Sequence of chain 1.E:
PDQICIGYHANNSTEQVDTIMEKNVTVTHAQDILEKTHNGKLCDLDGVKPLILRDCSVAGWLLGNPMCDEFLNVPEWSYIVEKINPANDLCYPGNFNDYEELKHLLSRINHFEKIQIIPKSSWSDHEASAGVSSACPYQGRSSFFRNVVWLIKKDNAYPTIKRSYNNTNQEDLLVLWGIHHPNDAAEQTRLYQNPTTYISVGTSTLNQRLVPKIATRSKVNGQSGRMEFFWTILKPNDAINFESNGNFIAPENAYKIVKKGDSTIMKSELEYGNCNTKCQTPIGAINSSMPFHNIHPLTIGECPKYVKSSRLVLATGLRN

A small-molecule ligand and the protein it binds are described below.
Small molecule (SMILES): CC(=O)N[C@@H]1[C@@H](O)[C@H](O[C@@H]2O[C@H](CO[C@]3(C(=O)O)C[C@H](O)[C@@H](NC(C)=O)[C@H]([C@H](O)[C@H](O)CO)O3)[C@H](O)[C@H](O)[C@H]2O)[C@@H](CO)O[C@H]1O

Binding-site contacts:
Ligand atom O9 contacts residue TYR92 of chain 1.E at 2.9 Å (h-bond).
Ligand atom C9 contacts residue GLU187 of chain 1.E at 3.2 Å.
Ligand atom O9 contacts residue GLY225 of chain 1.E at 3.8 Å.
Ligand atom O9 contacts residue HIS180 of chain 1.E at 3.1 Å (h-bond).
Ligand atom O9 contacts residue GLU187 of chain 1.E at 3.0 Å (salt-bridge).
Ligand atom O10 contacts residue LEU191 of chain 1.E at 3.5 Å.
Ligand atom C4 contacts residue GLN223 of chain 1.E at 3.7 Å.
Ligand atom O9 contacts residue ASN183 of chain 1.E at 3.8 Å.
Ligand atom C11 contacts residue GLY131 of chain 1.E at 3.8 Å.
Ligand atom O7 contacts residue LEU191 of chain 1.E at 3.7 Å.
Ligand atom C5 contacts residue VAL132 of chain 1.E at 3.8 Å (hydrophobic).
Ligand atom C9 contacts residue LEU191 of chain 1.E at 3.9 Å (hydrophobic).
Ligand atom O4 contacts residue VAL132 of chain 1.E at 4.0 Å.
Ligand atom C8 contacts residue TYR92 of chain 1.E at 3.8 Å (hydrophobic).
Ligand atom O1B contacts residue GLN223 of chain 1.E at 2.7 Å (h-bond).
Ligand atom C5 contacts residue GLN223 of chain 1.E at 3.8 Å.
Ligand atom C1 contacts residue SER133 of chain 1.E at 3.5 Å.
Ligand atom O8 contacts residue GLN223 of chain 1.E at 3.4 Å (h-bond).
Ligand atom C4 contacts residue VAL132 of chain 1.E at 3.4 Å (hydrophobic).
Ligand atom O1B contacts residue SER133 of chain 1.E at 2.6 Å (h-bond).
Ligand atom C11 contacts residue TRP150 of chain 1.E at 3.7 Å (hydrophobic).
Ligand atom O4 contacts residue GLY222 of chain 1.E at 3.9 Å.
Ligand atom C9 contacts residue TYR92 of chain 1.E at 3.5 Å (hydrophobic).
Ligand atom C11 contacts residue ALA130 of chain 1.E at 3.2 Å (hydrophobic).
Ligand atom O1A contacts residue SER133 of chain 1.E at 3.4 Å.
Ligand atom O8 contacts residue TYR92 of chain 1.E at 2.8 Å (h-bond).
Ligand atom C9 contacts residue TRP150 of chain 1.E at 3.9 Å (hydrophobic).
Ligand atom C9 contacts residue HIS180 of chain 1.E at 3.3 Å.
Ligand atom C8 contacts residue TRP150 of chain 1.E at 3.9 Å (hydrophobic).
Ligand atom C1 contacts residue GLN223 of chain 1.E at 3.3 Å.
Ligand atom O8 contacts residue TRP150 of chain 1.E at 3.5 Å.
Ligand atom C3 contacts residue GLY222 of chain 1.E at 3.2 Å.
Ligand atom O1A contacts residue SER134 of chain 1.E at 2.9 Å (h-bond).
Ligand atom O1A contacts residue GLN223 of chain 1.E at 3.4 Å (h-bond).
Ligand atom N5 contacts residue VAL132 of chain 1.E at 3.1 Å (h-bond).
Ligand atom O3 contacts residue GLY222 of chain 1.E at 2.6 Å (h-bond).
Ligand atom C6 contacts residue GLN223 of chain 1.E at 3.6 Å.
Ligand atom C4 contacts residue GLY222 of chain 1.E at 3.3 Å.
Ligand atom C1 contacts residue SER134 of chain 1.E at 3.9 Å.
Ligand atom C7 contacts residue TRP150 of chain 1.E at 3.6 Å (hydrophobic).